This protein binds this small molecule.
Small molecule (SMILES): N[C@@]1(C(=O)Nc2cncc3ccccc23)CCOc2ccc(Cl)cc21

Binding-site contacts:
Ligand atom C3 contacts residue HIS163 of chain 1.B at 3.3 Å.
Ligand atom C16 contacts residue MET165 of chain 1.B at 3.7 Å (hydrophobic).
Ligand atom C14 contacts residue ARG188 of chain 1.B at 3.6 Å.
Ligand atom C15 contacts residue ASP187 of chain 1.B at 3.8 Å.
Ligand atom O1 contacts residue GLN189 of chain 1.B at 3.4 Å (h-bond).
Ligand atom O contacts residue MET165 of chain 1.B at 3.4 Å.
Ligand atom C15 contacts residue ARG188 of chain 1.B at 3.5 Å.
Ligand atom C3 contacts residue CYS145 of chain 1.B at 3.8 Å (hydrophobic).
Ligand atom C5 contacts residue GLU166 of chain 1.B at 3.8 Å.
Ligand atom C9 contacts residue ASN142 of chain 1.B at 4.0 Å.
Ligand atom N2 contacts residue HIS163 of chain 1.B at 2.8 Å (h-bond).
Ligand atom C6 contacts residue PHE140 of chain 1.B at 3.7 Å (hydrophobic).
Ligand atom C12 contacts residue GLN189 of chain 1.B at 3.7 Å.
Ligand atom C4 contacts residue LEU141 of chain 1.B at 3.6 Å (hydrophobic).
Ligand atom N2 contacts residue GLU166 of chain 1.B at 3.9 Å.
Ligand atom CL contacts residue ASP187 of chain 1.B at 3.4 Å.
Ligand atom N2 contacts residue PHE140 of chain 1.B at 3.9 Å.
Ligand atom C17 contacts residue HIS164 of chain 1.B at 3.4 Å.
Ligand atom O contacts residue GLU166 of chain 1.B at 3.1 Å (salt-bridge).
Ligand atom C4 contacts residue PHE140 of chain 1.B at 3.5 Å (hydrophobic).
Ligand atom C7 contacts residue ASN142 of chain 1.B at 3.9 Å.
Ligand atom CL contacts residue HIS164 of chain 1.B at 3.7 Å.
Ligand atom N1 contacts residue CYS145 of chain 1.B at 3.8 Å.
Ligand atom CL contacts residue HIS41 of chain 1.B at 3.2 Å.
Ligand atom C17 contacts residue HIS41 of chain 1.B at 3.9 Å.
Ligand atom C6 contacts residue LEU141 of chain 1.B at 3.7 Å (hydrophobic).
Ligand atom C4 contacts residue GLU166 of chain 1.B at 3.6 Å.
Ligand atom C5 contacts residue ASN142 of chain 1.B at 3.9 Å.
Ligand atom C6 contacts residue ASN142 of chain 1.B at 3.7 Å.
Ligand atom C4 contacts residue SER144 of chain 1.B at 3.9 Å.
Ligand atom C3 contacts residue GLU166 of chain 1.B at 3.7 Å.
Ligand atom N2 contacts residue SER144 of chain 1.B at 3.5 Å (h-bond).
Ligand atom N contacts residue HIS41 of chain 1.B at 3.9 Å.
Ligand atom C4 contacts residue HIS163 of chain 1.B at 3.9 Å.
Ligand atom C5 contacts residue LEU141 of chain 1.B at 3.7 Å (hydrophobic).
Ligand atom C14 contacts residue GLN189 of chain 1.B at 3.7 Å.
Ligand atom C17 contacts residue MET165 of chain 1.B at 3.6 Å (hydrophobic).
Ligand atom CL contacts residue MET165 of chain 1.B at 3.9 Å.
Ligand atom C6 contacts residue GLU166 of chain 1.B at 3.5 Å.
Ligand atom C3 contacts residue MET165 of chain 1.B at 3.8 Å (hydrophobic).

Sequence of chain 1.A:
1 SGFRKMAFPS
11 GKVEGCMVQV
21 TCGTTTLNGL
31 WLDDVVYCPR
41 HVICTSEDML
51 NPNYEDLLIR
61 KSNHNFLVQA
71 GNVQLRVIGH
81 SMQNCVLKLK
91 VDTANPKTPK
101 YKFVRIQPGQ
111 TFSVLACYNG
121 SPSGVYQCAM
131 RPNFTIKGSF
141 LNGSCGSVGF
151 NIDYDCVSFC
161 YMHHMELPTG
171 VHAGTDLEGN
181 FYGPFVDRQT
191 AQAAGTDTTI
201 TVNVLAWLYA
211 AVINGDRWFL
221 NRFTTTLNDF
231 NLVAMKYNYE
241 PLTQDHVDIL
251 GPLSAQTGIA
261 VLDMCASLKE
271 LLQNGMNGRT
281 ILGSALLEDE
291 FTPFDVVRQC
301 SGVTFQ

Sequence of chain 1.B:
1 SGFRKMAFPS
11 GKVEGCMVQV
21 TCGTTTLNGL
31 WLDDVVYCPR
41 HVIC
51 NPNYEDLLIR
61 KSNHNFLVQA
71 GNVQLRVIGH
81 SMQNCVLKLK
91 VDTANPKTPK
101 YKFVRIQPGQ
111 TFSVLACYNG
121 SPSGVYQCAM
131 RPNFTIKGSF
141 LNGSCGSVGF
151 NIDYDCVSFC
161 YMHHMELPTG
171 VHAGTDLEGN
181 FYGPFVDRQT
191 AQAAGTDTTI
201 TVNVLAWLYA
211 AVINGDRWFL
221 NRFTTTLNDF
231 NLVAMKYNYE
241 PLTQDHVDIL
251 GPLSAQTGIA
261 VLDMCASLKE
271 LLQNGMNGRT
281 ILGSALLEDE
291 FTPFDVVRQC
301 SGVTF